Sequence of chain 1.A:
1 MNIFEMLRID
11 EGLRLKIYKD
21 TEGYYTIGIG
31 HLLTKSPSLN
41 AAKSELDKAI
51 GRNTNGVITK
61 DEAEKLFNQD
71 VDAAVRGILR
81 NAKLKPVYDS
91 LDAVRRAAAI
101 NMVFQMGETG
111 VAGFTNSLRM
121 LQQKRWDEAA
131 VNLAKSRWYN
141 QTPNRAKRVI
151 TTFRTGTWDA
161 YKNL

Binding-site contacts:
Ligand atom C5 contacts residue LEU118 of chain 1.A at 3.8 Å (hydrophobic).
Ligand atom C2' contacts residue LEU118 of chain 1.A at 3.6 Å (hydrophobic).
Ligand atom C3 contacts residue LEU84 of chain 1.A at 3.9 Å (hydrophobic).
Ligand atom N1 contacts residue PHE153 of chain 1.A at 4.2 Å.
Ligand atom C1' contacts residue PHE153 of chain 1.A at 3.4 Å (hydrophobic).
Ligand atom C6 contacts residue VAL87 of chain 1.A at 4.0 Å (hydrophobic).
Ligand atom C2' contacts residue VAL111 of chain 1.A at 4.1 Å (hydrophobic).
Ligand atom C5 contacts residue ALA99 of chain 1.A at 3.8 Å (hydrophobic).
Ligand atom C6 contacts residue ALA99 of chain 1.A at 3.7 Å (hydrophobic).
Ligand atom C2' contacts residue LEU133 of chain 1.A at 4.5 Å (hydrophobic).
Ligand atom C3 contacts residue ILE78 of chain 1.A at 4.0 Å (hydrophobic).
Ligand atom C1' contacts residue MET102 of chain 1.A at 3.9 Å (hydrophobic).
Ligand atom C6 contacts residue LEU121 of chain 1.A at 4.3 Å (hydrophobic).
Ligand atom C4 contacts residue LEU118 of chain 1.A at 4.4 Å (hydrophobic).
Ligand atom C5 contacts residue VAL87 of chain 1.A at 4.0 Å (hydrophobic).
Ligand atom C4 contacts residue LEU84 of chain 1.A at 3.9 Å (hydrophobic).
Ligand atom N1 contacts residue LEU121 of chain 1.A at 4.5 Å.
Ligand atom C4 contacts residue ALA99 of chain 1.A at 3.8 Å (hydrophobic).
Ligand atom C3 contacts residue ALA99 of chain 1.A at 3.7 Å (hydrophobic).
Ligand atom C2' contacts residue LEU121 of chain 1.A at 3.9 Å (hydrophobic).
Ligand atom C5 contacts residue TYR88 of chain 1.A at 3.9 Å (hydrophobic).
Ligand atom N1 contacts residue ALA99 of chain 1.A at 3.6 Å.
Ligand atom C5 contacts residue LEU84 of chain 1.A at 4.0 Å (hydrophobic).
Ligand atom C1' contacts residue LEU121 of chain 1.A at 3.7 Å (hydrophobic).
Ligand atom C4 contacts residue ILE78 of chain 1.A at 4.1 Å (hydrophobic).
Ligand atom C5 contacts residue LEU91 of chain 1.A at 4.5 Å (hydrophobic).
Ligand atom B2 contacts residue LEU118 of chain 1.A at 4.3 Å.
Ligand atom C1' contacts residue ALA99 of chain 1.A at 4.4 Å (hydrophobic).
Ligand atom C6 contacts residue LEU118 of chain 1.A at 3.5 Å (hydrophobic).
Ligand atom B2 contacts residue LEU84 of chain 1.A at 4.4 Å.
Ligand atom C6 contacts residue LEU91 of chain 1.A at 4.4 Å (hydrophobic).
Ligand atom C2' contacts residue MET102 of chain 1.A at 3.9 Å (hydrophobic).
Ligand atom N1 contacts residue LEU118 of chain 1.A at 3.8 Å.
Ligand atom B2 contacts residue VAL103 of chain 1.A at 4.3 Å.
Ligand atom C4 contacts residue TYR88 of chain 1.A at 4.1 Å (hydrophobic).
Ligand atom C3 contacts residue VAL103 of chain 1.A at 4.0 Å (hydrophobic).
Ligand atom C1' contacts residue LEU118 of chain 1.A at 4.2 Å (hydrophobic).
Ligand atom B2 contacts residue ALA99 of chain 1.A at 3.6 Å.

A small-molecule ligand and the protein it binds are described below.
Small molecule (SMILES): CCN1BC=CC=C1